The small molecule below binds the protein below.
Small molecule (SMILES): CC(=O)N[C@H]1[C@H](O[C@H]2[C@H](O)[C@@H](NC(C)=O)CO[C@@H]2CO)O[C@H](CO)[C@@H](O[C@@H]2O[C@H](CO)[C@@H](O)[C@H](O[C@H]3O[C@H](CO)[C@@H](O)[C@H](O)[C@@H]3O)[C@@H]2O)[C@@H]1O

Binding-site contacts:
Ligand atom C6 contacts residue SER179 of chain 1.A at 4.2 Å.
Ligand atom C2 contacts residue ASN232 of chain 1.A at 2.5 Å.
Ligand atom C8 contacts residue ASN346 of chain 1.A at 4.0 Å.
Ligand atom C5 contacts residue VAL414 of chain 1.A at 3.7 Å (hydrophobic).
Ligand atom C5 contacts residue GLU181 of chain 1.A at 3.7 Å.
Ligand atom C4 contacts residue VAL414 of chain 1.A at 4.2 Å (hydrophobic).
Ligand atom C1 contacts residue NAG1 of chain 1.NA at 3.9 Å.
Ligand atom N2 contacts residue ASN232 of chain 1.A at 2.9 Å (h-bond).
Ligand atom C1 contacts residue SER415 of chain 1.A at 4.1 Å.
Ligand atom C8 contacts residue VAL224 of chain 1.A at 4.0 Å (hydrophobic).
Ligand atom C3 contacts residue VAL414 of chain 1.A at 4.0 Å (hydrophobic).
Ligand atom O7 contacts residue PRO182 of chain 1.A at 3.8 Å.
Ligand atom C4 contacts residue ASN232 of chain 1.A at 4.2 Å.
Ligand atom O5 contacts residue GLU181 of chain 1.A at 3.6 Å (salt-bridge).
Ligand atom O3 contacts residue GLU181 of chain 1.A at 4.2 Å.
Ligand atom O5 contacts residue NAG1 of chain 1.NA at 3.3 Å.
Ligand atom C5 contacts residue ASN232 of chain 1.A at 3.6 Å.
Ligand atom C3 contacts residue SER415 of chain 1.A at 3.9 Å.
Ligand atom O3 contacts residue CYS413 of chain 1.A at 4.1 Å.
Ligand atom C6 contacts residue GLU181 of chain 1.A at 3.4 Å.
Ligand atom C8 contacts residue SER415 of chain 1.A at 3.9 Å.
Ligand atom O5 contacts residue ASN232 of chain 1.A at 2.3 Å (h-bond).
Ligand atom C7 contacts residue ASN232 of chain 1.A at 3.6 Å.
Ligand atom C1 contacts residue GLU181 of chain 1.A at 4.0 Å.
Ligand atom C1 contacts residue VAL414 of chain 1.A at 4.3 Å (hydrophobic).
Ligand atom N2 contacts residue SER415 of chain 1.A at 3.1 Å (h-bond).
Ligand atom O4 contacts residue VAL414 of chain 1.A at 4.1 Å.
Ligand atom C1 contacts residue ASN232 of chain 1.A at 1.4 Å.
Ligand atom C6 contacts residue NAG1 of chain 1.NA at 3.9 Å.
Ligand atom C4 contacts residue GLU181 of chain 1.A at 3.9 Å.
Ligand atom O6 contacts residue GLY348 of chain 1.A at 4.3 Å.
Ligand atom C3 contacts residue ASN232 of chain 1.A at 3.8 Å.
Ligand atom O6 contacts residue SER179 of chain 1.A at 3.9 Å.
Ligand atom C2 contacts residue SER415 of chain 1.A at 3.8 Å.
Ligand atom O7 contacts residue ASN232 of chain 1.A at 3.9 Å.
Ligand atom O7 contacts residue VAL414 of chain 1.A at 3.9 Å.
Ligand atom C7 contacts residue SER415 of chain 1.A at 4.0 Å.
Ligand atom O6 contacts residue GLU181 of chain 1.A at 4.0 Å.
Ligand atom C5 contacts residue NAG1 of chain 1.NA at 3.8 Å.
Ligand atom C8 contacts residue LEU231 of chain 1.A at 3.7 Å (hydrophobic).

Sequence of chain 1.A:
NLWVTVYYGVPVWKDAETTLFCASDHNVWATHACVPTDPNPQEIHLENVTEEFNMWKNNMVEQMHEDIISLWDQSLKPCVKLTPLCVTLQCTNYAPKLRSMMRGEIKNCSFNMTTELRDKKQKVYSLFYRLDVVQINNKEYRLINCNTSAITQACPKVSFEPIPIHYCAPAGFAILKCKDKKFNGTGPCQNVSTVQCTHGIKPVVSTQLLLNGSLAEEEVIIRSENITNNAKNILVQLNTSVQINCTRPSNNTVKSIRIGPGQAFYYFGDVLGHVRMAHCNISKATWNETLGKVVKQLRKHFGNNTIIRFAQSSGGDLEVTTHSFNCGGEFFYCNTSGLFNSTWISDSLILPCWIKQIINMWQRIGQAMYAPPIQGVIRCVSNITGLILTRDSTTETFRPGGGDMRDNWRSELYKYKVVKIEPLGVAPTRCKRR